Sequence of chain 1.E:
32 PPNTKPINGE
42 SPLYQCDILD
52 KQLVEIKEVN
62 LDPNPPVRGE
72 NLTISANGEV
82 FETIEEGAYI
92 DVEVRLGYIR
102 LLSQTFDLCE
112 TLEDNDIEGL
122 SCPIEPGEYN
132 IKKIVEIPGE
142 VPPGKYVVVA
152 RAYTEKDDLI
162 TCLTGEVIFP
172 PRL

Binding-site contacts:
Ligand atom O5 contacts residue ILE135 of chain 1.E at 4.2 Å.
Ligand atom C5 contacts residue ASN72 of chain 1.E at 3.7 Å.
Ligand atom N2 contacts residue ASN72 of chain 1.E at 2.9 Å (h-bond).
Ligand atom C2 contacts residue ASN72 of chain 1.E at 2.4 Å.
Ligand atom O7 contacts residue ASN72 of chain 1.E at 2.8 Å (h-bond).
Ligand atom C3 contacts residue ASN72 of chain 1.E at 3.8 Å.
Ligand atom C1 contacts residue ASN72 of chain 1.E at 1.4 Å.
Ligand atom C7 contacts residue ASN72 of chain 1.E at 3.1 Å.
Ligand atom C4 contacts residue ASN72 of chain 1.E at 4.2 Å.
Ligand atom O5 contacts residue ASN72 of chain 1.E at 2.4 Å (h-bond).
Ligand atom C8 contacts residue ASN72 of chain 1.E at 4.3 Å.

This protein binds this small molecule.
Small molecule (SMILES): CC(=O)N[C@@H]1[C@@H](O)[C@H](O)[C@@H](CO)O[C@H]1O